Sequence of chain 4.D:
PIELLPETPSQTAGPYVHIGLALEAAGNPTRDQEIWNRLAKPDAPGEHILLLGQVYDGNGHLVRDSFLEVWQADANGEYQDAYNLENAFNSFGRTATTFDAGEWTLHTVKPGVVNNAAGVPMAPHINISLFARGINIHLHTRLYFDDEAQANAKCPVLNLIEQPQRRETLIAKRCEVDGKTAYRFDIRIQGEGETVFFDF

Binding-site contacts:
Ligand atom C6 contacts residue ILE171 of chain 4.D at 4.2 Å (hydrophobic).
Ligand atom O3 contacts residue ASP186 of chain 4.D at 3.7 Å.
Ligand atom C5 contacts residue THR169 of chain 4.D at 4.4 Å.
Ligand atom O6 contacts residue ARG184 of chain 4.D at 3.0 Å (salt-bridge).
Ligand atom O2 contacts residue LYS173 of chain 4.D at 4.0 Å.
Ligand atom C5 contacts residue ASP186 of chain 4.D at 3.9 Å.
Ligand atom C3 contacts residue ILE171 of chain 4.D at 4.1 Å (hydrophobic).
Ligand atom C3 contacts residue THR169 of chain 4.D at 3.7 Å.
Ligand atom C5 contacts residue ILE171 of chain 4.D at 3.0 Å (hydrophobic).
Ligand atom C3 contacts residue GLU168 of chain 4.D at 4.2 Å.
Ligand atom C4 contacts residue ALA172 of chain 4.D at 4.3 Å (hydrophobic).
Ligand atom C4 contacts residue ILE171 of chain 4.D at 3.0 Å (hydrophobic).
Ligand atom C2 contacts residue ILE171 of chain 4.D at 3.9 Å (hydrophobic).
Ligand atom C2 contacts residue THR169 of chain 4.D at 4.3 Å.
Ligand atom O3 contacts residue ARG188 of chain 4.D at 3.9 Å.
Ligand atom C4 contacts residue PHE185 of chain 4.D at 3.9 Å (hydrophobic).
Ligand atom C4 contacts residue ASP186 of chain 4.D at 4.2 Å.
Ligand atom C3 contacts residue ASP186 of chain 4.D at 4.1 Å.
Ligand atom C5 contacts residue PHE185 of chain 4.D at 3.6 Å (hydrophobic).
Ligand atom C6 contacts residue ARG184 of chain 4.D at 3.6 Å.
Ligand atom C5 contacts residue LYS173 of chain 4.D at 4.5 Å.
Ligand atom C4 contacts residue THR169 of chain 4.D at 3.3 Å.
Ligand atom C6 contacts residue PHE185 of chain 4.D at 3.9 Å (hydrophobic).
Ligand atom C6 contacts residue ASP186 of chain 4.D at 3.3 Å.
Ligand atom C4 contacts residue GLU168 of chain 4.D at 4.1 Å.
Ligand atom C5 contacts residue ALA172 of chain 4.D at 3.7 Å (hydrophobic).
Ligand atom C2 contacts residue GLU168 of chain 4.D at 3.5 Å.
Ligand atom C5 contacts residue ARG184 of chain 4.D at 3.5 Å.
Ligand atom O1 contacts residue ARG188 of chain 4.D at 3.9 Å.
Ligand atom O6 contacts residue ASP186 of chain 4.D at 3.0 Å (salt-bridge).
Ligand atom O6 contacts residue PHE185 of chain 4.D at 3.5 Å.

A small-molecule ligand and the protein it binds are described below.
Small molecule (SMILES): O=C(O)C[C@H]1C=CC(=O)O1